Sequence of chain 1.I:
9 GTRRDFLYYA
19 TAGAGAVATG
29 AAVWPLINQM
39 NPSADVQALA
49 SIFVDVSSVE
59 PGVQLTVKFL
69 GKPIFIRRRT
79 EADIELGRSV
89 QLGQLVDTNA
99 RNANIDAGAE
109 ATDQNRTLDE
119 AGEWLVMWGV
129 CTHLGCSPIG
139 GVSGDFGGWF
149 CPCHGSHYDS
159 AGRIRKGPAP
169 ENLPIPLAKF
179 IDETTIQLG

This protein binds this small molecule.
Small molecule (SMILES): C/C=C(C)/C=C/C=C[C@H](OC)[C@@H](C)[C@@H](OC)[C@@H](C)CCc1oc2c(O)c(OC)cc(OC)c2c(=O)c1C

Sequence of chain 1.J:
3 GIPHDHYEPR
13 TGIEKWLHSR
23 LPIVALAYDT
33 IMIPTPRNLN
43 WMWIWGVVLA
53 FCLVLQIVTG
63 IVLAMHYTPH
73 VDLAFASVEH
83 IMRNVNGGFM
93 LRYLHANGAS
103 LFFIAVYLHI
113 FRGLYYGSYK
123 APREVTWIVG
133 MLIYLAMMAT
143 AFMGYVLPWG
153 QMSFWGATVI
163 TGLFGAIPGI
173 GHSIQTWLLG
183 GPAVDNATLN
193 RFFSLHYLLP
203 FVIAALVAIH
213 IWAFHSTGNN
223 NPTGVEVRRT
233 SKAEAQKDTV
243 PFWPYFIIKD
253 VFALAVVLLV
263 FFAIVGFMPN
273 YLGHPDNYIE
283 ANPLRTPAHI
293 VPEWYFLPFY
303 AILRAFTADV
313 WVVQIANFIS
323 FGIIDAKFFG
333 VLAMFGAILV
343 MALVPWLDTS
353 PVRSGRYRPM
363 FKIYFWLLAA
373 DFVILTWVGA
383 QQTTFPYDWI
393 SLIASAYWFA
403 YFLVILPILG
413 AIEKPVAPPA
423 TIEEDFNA

Binding-site contacts:
Ligand atom C23 contacts residue PHE337 of chain 1.J at 3.4 Å (hydrophobic).
Ligand atom C24 contacts residue PHE144 of chain 1.J at 3.7 Å (hydrophobic).
Ligand atom C24 contacts residue PHE298 of chain 1.J at 3.5 Å (hydrophobic).
Ligand atom O8 contacts residue GLU295 of chain 1.J at 2.6 Å (salt-bridge).
Ligand atom C22 contacts residue PHE301 of chain 1.J at 3.6 Å (hydrophobic).
Ligand atom C8 contacts residue ILE162 of chain 1.J at 3.7 Å (hydrophobic).
Ligand atom C7M contacts residue MET154 of chain 1.J at 3.8 Å (hydrophobic).
Ligand atom C8 contacts residue PRO294 of chain 1.J at 3.5 Å (hydrophobic).
Ligand atom C20 contacts residue LEU180 of chain 1.J at 3.6 Å (hydrophobic).
Ligand atom C5M contacts residue TYR302 of chain 1.J at 3.7 Å (hydrophobic).
Ligand atom O7 contacts residue GLY158 of chain 1.J at 3.5 Å.
Ligand atom O5 contacts residue HIS152 of chain 1.I at 3.2 Å (h-bond).
Ligand atom O5 contacts residue VAL161 of chain 1.J at 3.5 Å.
Ligand atom O7 contacts residue GLU295 of chain 1.J at 3.4 Å (salt-bridge).
Ligand atom C26 contacts residue MET145 of chain 1.J at 3.4 Å (hydrophobic).
Ligand atom C8A contacts residue ILE162 of chain 1.J at 3.6 Å (hydrophobic).
Ligand atom C23 contacts residue ILE340 of chain 1.J at 3.6 Å (hydrophobic).
Ligand atom C4 contacts residue TYR302 of chain 1.J at 3.4 Å (hydrophobic).
Ligand atom O4 contacts residue VAL161 of chain 1.J at 3.6 Å.
Ligand atom C17 contacts residue PHE144 of chain 1.J at 3.6 Å (hydrophobic).
Ligand atom O12 contacts residue MET336 of chain 1.J at 3.4 Å.
Ligand atom O4 contacts residue HIS152 of chain 1.I at 2.8 Å (h-bond).
Ligand atom O1 contacts residue PHE298 of chain 1.J at 3.8 Å.
Ligand atom C3M contacts residue MET336 of chain 1.J at 3.5 Å (hydrophobic).
Ligand atom C21 contacts residue LEU180 of chain 1.J at 3.5 Å (hydrophobic).
Ligand atom C8 contacts residue GLU295 of chain 1.J at 3.7 Å.
Ligand atom O8 contacts residue PHE298 of chain 1.J at 3.5 Å.
Ligand atom O14 contacts residue MET140 of chain 1.J at 3.6 Å.
Ligand atom C5 contacts residue PRO294 of chain 1.J at 3.8 Å (hydrophobic).
Ligand atom C5M contacts residue CYS151 of chain 1.I at 3.4 Å (hydrophobic).
Ligand atom O5 contacts residue TYR302 of chain 1.J at 3.8 Å.
Ligand atom O8 contacts residue PRO294 of chain 1.J at 3.8 Å.
Ligand atom C21 contacts residue PHE194 of chain 1.J at 3.5 Å (hydrophobic).
Ligand atom C7M contacts residue ILE292 of chain 1.J at 3.6 Å (hydrophobic).
Ligand atom O4 contacts residue TYR302 of chain 1.J at 3.2 Å.
Ligand atom O1 contacts residue ILE162 of chain 1.J at 3.7 Å.
Ligand atom C8A contacts residue PRO294 of chain 1.J at 3.6 Å (hydrophobic).
Ligand atom C4A contacts residue PRO294 of chain 1.J at 3.6 Å (hydrophobic).
Ligand atom C26 contacts residue PHE144 of chain 1.J at 3.6 Å (hydrophobic).
Ligand atom C5M contacts residue HIS152 of chain 1.I at 3.8 Å.